Sequence of chain 1.A:
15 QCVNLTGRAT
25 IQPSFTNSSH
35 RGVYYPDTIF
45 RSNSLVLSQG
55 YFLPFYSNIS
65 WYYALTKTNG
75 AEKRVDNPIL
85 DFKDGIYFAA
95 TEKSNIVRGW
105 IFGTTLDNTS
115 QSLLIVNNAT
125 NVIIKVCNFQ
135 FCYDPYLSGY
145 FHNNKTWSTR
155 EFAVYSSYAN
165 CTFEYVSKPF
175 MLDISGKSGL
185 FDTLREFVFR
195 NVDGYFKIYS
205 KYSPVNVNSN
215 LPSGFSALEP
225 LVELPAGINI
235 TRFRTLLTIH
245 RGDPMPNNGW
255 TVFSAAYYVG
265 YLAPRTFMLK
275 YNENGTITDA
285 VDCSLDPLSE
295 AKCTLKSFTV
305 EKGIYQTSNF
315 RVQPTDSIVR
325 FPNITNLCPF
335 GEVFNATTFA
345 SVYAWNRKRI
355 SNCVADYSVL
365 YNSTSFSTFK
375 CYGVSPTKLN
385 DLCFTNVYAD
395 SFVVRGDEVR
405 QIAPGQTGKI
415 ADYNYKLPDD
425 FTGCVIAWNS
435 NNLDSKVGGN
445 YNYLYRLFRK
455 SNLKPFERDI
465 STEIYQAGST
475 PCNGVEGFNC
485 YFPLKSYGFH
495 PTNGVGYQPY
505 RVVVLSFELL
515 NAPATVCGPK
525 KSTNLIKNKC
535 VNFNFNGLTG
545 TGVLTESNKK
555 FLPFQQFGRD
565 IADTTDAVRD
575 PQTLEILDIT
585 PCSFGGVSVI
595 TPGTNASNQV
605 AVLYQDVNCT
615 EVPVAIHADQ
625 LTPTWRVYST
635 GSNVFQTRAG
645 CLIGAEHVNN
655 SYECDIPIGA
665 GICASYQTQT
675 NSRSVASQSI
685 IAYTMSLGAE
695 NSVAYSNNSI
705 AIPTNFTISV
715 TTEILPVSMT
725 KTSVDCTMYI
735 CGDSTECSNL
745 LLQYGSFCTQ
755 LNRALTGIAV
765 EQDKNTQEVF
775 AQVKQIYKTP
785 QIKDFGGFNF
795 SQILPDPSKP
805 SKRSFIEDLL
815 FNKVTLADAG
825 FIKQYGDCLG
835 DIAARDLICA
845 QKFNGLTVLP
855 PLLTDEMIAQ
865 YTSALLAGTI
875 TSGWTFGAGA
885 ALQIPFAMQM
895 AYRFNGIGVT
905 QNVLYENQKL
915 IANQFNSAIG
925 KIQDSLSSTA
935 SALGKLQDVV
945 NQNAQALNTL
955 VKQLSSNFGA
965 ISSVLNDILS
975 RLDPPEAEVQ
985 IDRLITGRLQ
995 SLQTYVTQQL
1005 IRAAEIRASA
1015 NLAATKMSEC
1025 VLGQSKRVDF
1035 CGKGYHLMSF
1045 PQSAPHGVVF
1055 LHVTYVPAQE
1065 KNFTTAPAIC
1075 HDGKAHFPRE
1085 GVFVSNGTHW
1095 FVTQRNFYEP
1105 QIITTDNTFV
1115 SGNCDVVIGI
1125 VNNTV

Sequence of chain 1.B:
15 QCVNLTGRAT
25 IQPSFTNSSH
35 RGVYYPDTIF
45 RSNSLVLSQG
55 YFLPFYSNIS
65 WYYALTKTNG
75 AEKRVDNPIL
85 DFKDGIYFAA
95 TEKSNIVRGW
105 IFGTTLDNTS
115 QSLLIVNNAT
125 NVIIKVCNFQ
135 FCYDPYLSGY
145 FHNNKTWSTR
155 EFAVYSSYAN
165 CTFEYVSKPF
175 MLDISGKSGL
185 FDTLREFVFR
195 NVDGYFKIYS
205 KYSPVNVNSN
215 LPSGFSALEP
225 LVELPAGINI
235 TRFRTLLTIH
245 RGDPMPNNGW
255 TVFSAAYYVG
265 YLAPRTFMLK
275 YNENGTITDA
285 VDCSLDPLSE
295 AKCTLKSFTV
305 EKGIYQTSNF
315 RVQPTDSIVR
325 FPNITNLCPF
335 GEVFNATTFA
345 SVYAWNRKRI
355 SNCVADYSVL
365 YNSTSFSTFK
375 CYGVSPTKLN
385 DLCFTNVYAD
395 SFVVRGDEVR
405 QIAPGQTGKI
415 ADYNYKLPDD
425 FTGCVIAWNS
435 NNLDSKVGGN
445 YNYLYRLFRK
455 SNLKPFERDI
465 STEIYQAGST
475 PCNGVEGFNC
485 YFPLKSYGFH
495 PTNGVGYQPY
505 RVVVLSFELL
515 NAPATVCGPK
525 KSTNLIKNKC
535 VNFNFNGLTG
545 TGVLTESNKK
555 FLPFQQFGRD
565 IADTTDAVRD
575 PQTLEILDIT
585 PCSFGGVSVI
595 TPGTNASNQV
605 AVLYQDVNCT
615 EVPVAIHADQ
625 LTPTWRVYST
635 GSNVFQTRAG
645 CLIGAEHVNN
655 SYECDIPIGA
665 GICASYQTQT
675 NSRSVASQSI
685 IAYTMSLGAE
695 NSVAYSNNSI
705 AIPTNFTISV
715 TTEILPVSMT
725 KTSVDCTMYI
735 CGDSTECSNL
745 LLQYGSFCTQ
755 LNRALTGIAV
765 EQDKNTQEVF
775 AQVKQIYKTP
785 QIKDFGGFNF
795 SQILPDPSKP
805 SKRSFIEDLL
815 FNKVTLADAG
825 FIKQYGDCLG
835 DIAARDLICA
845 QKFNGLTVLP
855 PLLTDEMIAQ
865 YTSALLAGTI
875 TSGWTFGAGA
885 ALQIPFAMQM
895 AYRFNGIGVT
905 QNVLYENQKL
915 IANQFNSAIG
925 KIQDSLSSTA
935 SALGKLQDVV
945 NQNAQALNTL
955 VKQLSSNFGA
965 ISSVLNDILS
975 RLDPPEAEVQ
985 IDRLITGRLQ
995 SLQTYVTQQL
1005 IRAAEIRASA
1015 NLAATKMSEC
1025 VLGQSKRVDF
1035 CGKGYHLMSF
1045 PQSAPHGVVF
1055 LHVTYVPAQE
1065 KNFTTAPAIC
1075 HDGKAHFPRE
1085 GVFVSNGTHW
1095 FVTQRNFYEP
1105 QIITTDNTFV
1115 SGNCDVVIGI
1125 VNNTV

A small-molecule ligand and the protein it binds are described below.
Small molecule (SMILES): CC(=O)N[C@H]1[C@H](O[C@H]2[C@H](O)[C@@H](NC(C)=O)CO[C@@H]2CO)O[C@H](CO)[C@@H](O)[C@@H]1O

Binding-site contacts:
Ligand atom O5 contacts residue THR108 of chain 1.A at 3.4 Å.
Ligand atom O7 contacts residue LYS458 of chain 1.B at 3.9 Å.
Ligand atom C1 contacts residue ASN233 of chain 1.A at 1.4 Å.
Ligand atom C8 contacts residue ASN233 of chain 1.A at 3.7 Å.
Ligand atom N2 contacts residue ARG453 of chain 1.B at 3.3 Å (salt-bridge).
Ligand atom C2 contacts residue ASN233 of chain 1.A at 2.5 Å.
Ligand atom C7 contacts residue ASN233 of chain 1.A at 3.7 Å.
Ligand atom O7 contacts residue GLU461 of chain 1.B at 3.5 Å (salt-bridge).
Ligand atom O6 contacts residue THR108 of chain 1.A at 3.8 Å.
Ligand atom C5 contacts residue THR235 of chain 1.A at 3.9 Å.
Ligand atom O7 contacts residue ARG453 of chain 1.B at 3.3 Å (salt-bridge).
Ligand atom O3 contacts residue SER455 of chain 1.B at 3.8 Å.
Ligand atom C1 contacts residue THR235 of chain 1.A at 4.4 Å.
Ligand atom C6 contacts residue THR235 of chain 1.A at 4.0 Å.
Ligand atom O5 contacts residue THR235 of chain 1.A at 3.9 Å.
Ligand atom C5 contacts residue ASN233 of chain 1.A at 3.6 Å.
Ligand atom C5 contacts residue LYS454 of chain 1.B at 4.4 Å.
Ligand atom C1 contacts residue THR108 of chain 1.A at 4.0 Å.
Ligand atom O6 contacts residue LYS454 of chain 1.B at 3.6 Å (salt-bridge).
Ligand atom C2 contacts residue ARG453 of chain 1.B at 4.5 Å.
Ligand atom N2 contacts residue GLU461 of chain 1.B at 4.4 Å.
Ligand atom C3 contacts residue ASN233 of chain 1.A at 3.8 Å.
Ligand atom C6 contacts residue LYS454 of chain 1.B at 3.5 Å.
Ligand atom O7 contacts residue ASN456 of chain 1.B at 3.7 Å.
Ligand atom C7 contacts residue ARG453 of chain 1.B at 3.7 Å.
Ligand atom N2 contacts residue ASN233 of chain 1.A at 3.0 Å (h-bond).
Ligand atom O6 contacts residue SER455 of chain 1.B at 4.4 Å.
Ligand atom C7 contacts residue GLU461 of chain 1.B at 4.1 Å.
Ligand atom O5 contacts residue ASN233 of chain 1.A at 2.3 Å (h-bond).
Ligand atom O6 contacts residue THR235 of chain 1.A at 4.2 Å.
Ligand atom C4 contacts residue ASN233 of chain 1.A at 4.2 Å.